This small molecule binds to this protein.
Small molecule (SMILES): CC(=O)N[C@H]1[C@H](O[C@H]2[C@H](O)[C@@H](NC(C)=O)CO[C@@H]2CO)O[C@H](CO)[C@@H](O)[C@@H]1O

Sequence of chain 1.K:
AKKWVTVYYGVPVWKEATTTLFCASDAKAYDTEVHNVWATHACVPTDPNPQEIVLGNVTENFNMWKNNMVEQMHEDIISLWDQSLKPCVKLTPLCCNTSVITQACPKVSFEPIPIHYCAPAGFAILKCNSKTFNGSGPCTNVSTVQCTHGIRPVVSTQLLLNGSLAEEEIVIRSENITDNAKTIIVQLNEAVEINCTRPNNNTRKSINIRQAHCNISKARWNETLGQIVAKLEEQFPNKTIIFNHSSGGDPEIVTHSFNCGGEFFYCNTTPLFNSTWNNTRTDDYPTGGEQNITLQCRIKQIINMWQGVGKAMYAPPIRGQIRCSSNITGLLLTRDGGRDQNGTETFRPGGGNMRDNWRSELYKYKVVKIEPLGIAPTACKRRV

Binding-site contacts:
Ligand atom C1 contacts residue ASN245 of chain 1.K at 4.0 Å.
Ligand atom C5 contacts residue ASN245 of chain 1.K at 4.3 Å.
Ligand atom C7 contacts residue ASN257 of chain 1.K at 3.2 Å.
Ligand atom O5 contacts residue ASN257 of chain 1.K at 2.4 Å (h-bond).
Ligand atom C8 contacts residue VAL90 of chain 1.K at 3.7 Å (hydrophobic).
Ligand atom N2 contacts residue ASN257 of chain 1.K at 2.8 Å (h-bond).
Ligand atom C3 contacts residue ASN257 of chain 1.K at 3.6 Å.
Ligand atom C2 contacts residue ASN257 of chain 1.K at 2.4 Å.
Ligand atom C5 contacts residue VAL90 of chain 1.K at 4.4 Å (hydrophobic).
Ligand atom C6 contacts residue ASN245 of chain 1.K at 4.0 Å.
Ligand atom C7 contacts residue VAL90 of chain 1.K at 4.0 Å (hydrophobic).
Ligand atom C1 contacts residue ASN257 of chain 1.K at 1.4 Å.
Ligand atom C5 contacts residue ASN257 of chain 1.K at 3.7 Å.
Ligand atom O5 contacts residue ASN245 of chain 1.K at 3.2 Å.
Ligand atom C8 contacts residue GLU88 of chain 1.K at 3.8 Å.
Ligand atom C4 contacts residue ASN257 of chain 1.K at 4.2 Å.
Ligand atom O7 contacts residue ASN257 of chain 1.K at 3.3 Å (h-bond).
Ligand atom O7 contacts residue VAL90 of chain 1.K at 3.8 Å.
Ligand atom C8 contacts residue ASN257 of chain 1.K at 4.2 Å.
Ligand atom C6 contacts residue GLU88 of chain 1.K at 4.2 Å.